This protein binds this small molecule.
Small molecule (SMILES): CC(=O)N[C@@H]1[C@@H](O)[C@H](O)[C@@H](CO)O[C@H]1O

Binding-site contacts:
Ligand atom C4 contacts residue ASN798 of chain 1.A at 4.3 Å.
Ligand atom O7 contacts residue ASN798 of chain 1.A at 3.7 Å.
Ligand atom C5 contacts residue ASN798 of chain 1.A at 3.7 Å.
Ligand atom C8 contacts residue ASN798 of chain 1.A at 3.9 Å.
Ligand atom C5 contacts residue SER800 of chain 1.A at 3.8 Å.
Ligand atom N2 contacts residue ASN798 of chain 1.A at 3.0 Å (h-bond).
Ligand atom O5 contacts residue SER800 of chain 1.A at 3.7 Å.
Ligand atom C6 contacts residue GLN801 of chain 1.A at 4.2 Å.
Ligand atom C1 contacts residue SER800 of chain 1.A at 3.7 Å.
Ligand atom C7 contacts residue ASN798 of chain 1.A at 3.4 Å.
Ligand atom C1 contacts residue ASN798 of chain 1.A at 1.5 Å.
Ligand atom C3 contacts residue ASN798 of chain 1.A at 3.8 Å.
Ligand atom C2 contacts residue ASN798 of chain 1.A at 2.6 Å.
Ligand atom O5 contacts residue ASN798 of chain 1.A at 2.4 Å (h-bond).

Sequence of chain 1.A:
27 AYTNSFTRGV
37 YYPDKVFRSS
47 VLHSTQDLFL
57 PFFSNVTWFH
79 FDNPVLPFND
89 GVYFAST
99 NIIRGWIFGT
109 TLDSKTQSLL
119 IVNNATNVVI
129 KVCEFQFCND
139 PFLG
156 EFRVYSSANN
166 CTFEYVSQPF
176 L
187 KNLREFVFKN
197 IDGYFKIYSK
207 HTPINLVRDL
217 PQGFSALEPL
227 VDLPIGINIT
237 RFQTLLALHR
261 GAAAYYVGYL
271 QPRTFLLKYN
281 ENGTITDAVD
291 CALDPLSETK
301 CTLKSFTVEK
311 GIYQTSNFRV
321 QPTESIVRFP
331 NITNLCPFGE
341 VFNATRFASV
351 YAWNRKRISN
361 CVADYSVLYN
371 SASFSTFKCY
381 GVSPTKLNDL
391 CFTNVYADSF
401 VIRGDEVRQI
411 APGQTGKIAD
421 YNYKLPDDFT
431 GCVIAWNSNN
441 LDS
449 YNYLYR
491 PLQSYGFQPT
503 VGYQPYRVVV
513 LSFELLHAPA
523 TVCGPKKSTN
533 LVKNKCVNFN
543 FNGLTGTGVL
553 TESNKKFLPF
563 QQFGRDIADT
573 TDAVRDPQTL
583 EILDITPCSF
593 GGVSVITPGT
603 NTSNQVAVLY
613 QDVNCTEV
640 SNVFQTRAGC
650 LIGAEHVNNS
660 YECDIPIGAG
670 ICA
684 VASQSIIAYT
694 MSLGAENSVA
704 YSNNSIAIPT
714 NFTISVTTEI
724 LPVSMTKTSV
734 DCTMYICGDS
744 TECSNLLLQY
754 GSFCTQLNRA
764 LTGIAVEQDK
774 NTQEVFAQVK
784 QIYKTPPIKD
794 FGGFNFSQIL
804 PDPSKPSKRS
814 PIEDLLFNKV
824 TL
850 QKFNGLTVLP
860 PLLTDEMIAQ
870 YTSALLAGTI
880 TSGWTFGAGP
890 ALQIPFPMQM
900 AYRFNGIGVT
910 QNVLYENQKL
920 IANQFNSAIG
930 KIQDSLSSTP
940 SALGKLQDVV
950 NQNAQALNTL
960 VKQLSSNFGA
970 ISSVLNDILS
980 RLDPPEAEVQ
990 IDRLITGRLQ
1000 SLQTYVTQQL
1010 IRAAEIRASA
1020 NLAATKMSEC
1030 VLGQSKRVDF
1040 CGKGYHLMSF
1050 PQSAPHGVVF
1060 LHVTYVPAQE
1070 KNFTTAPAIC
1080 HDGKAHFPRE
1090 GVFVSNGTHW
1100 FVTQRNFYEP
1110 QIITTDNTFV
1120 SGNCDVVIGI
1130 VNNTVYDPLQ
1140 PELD